Sequence of chain 46.A:
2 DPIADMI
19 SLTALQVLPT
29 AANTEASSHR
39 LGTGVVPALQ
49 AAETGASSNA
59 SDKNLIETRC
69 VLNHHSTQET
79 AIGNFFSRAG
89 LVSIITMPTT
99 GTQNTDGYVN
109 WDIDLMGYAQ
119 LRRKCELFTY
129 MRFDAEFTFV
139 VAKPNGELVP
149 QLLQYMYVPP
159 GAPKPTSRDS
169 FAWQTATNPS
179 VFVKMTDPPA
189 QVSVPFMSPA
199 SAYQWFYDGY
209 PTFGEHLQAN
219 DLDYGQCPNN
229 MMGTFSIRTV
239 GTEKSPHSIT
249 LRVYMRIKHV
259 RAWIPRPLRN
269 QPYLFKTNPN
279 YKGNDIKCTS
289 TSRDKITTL

Binding-site contacts:
Ligand atom NBD contacts residue TRP203 of chain 46.A at 3.6 Å.
Ligand atom OAW contacts residue MET195 of chain 46.A at 3.4 Å.
Ligand atom CAK contacts residue PHE135 of chain 46.A at 3.3 Å (hydrophobic).
Ligand atom NBC contacts residue ASN228 of chain 46.A at 3.7 Å.
Ligand atom CAI contacts residue PHE135 of chain 46.A at 3.5 Å (hydrophobic).
Ligand atom NAU contacts residue MET114 of chain 46.A at 3.9 Å.
Ligand atom CAA contacts residue VAL179 of chain 46.A at 3.5 Å (hydrophobic).
Ligand atom CAG contacts residue ASN228 of chain 46.A at 3.3 Å.
Ligand atom CAZ contacts residue ILE111 of chain 46.A at 3.9 Å (hydrophobic).
Ligand atom CAM contacts residue TYR155 of chain 46.A at 3.9 Å (hydrophobic).
Ligand atom CAN contacts residue PHE135 of chain 46.A at 3.8 Å (hydrophobic).
Ligand atom CAF contacts residue MET114 of chain 46.A at 3.1 Å (hydrophobic).
Ligand atom CAS contacts residue TYR201 of chain 46.A at 3.9 Å (hydrophobic).
Ligand atom CAE contacts residue GLN202 of chain 46.A at 3.6 Å.
Ligand atom CAS contacts residue TRP203 of chain 46.A at 3.4 Å (hydrophobic).
Ligand atom CAE contacts residue ASN228 of chain 46.A at 3.6 Å.
Ligand atom CAG contacts residue TRP203 of chain 46.A at 3.7 Å (hydrophobic).
Ligand atom CAG contacts residue GLN202 of chain 46.A at 3.5 Å.
Ligand atom CAH contacts residue MET114 of chain 46.A at 3.5 Å (hydrophobic).
Ligand atom OAC contacts residue LEU113 of chain 46.A at 3.4 Å (h-bond).
Ligand atom CAF contacts residue ASP112 of chain 46.A at 3.9 Å.
Ligand atom CAQ contacts residue LEU113 of chain 46.A at 3.6 Å (hydrophobic).
Ligand atom CAL contacts residue TYR155 of chain 46.A at 3.4 Å (hydrophobic).
Ligand atom CAX contacts residue ASN228 of chain 46.A at 3.8 Å.
Ligand atom CAO contacts residue MET230 of chain 46.A at 3.6 Å (hydrophobic).
Ligand atom CAP contacts residue LEU113 of chain 46.A at 3.6 Å (hydrophobic).
Ligand atom CAR contacts residue TYR201 of chain 46.A at 3.5 Å (hydrophobic).
Ligand atom CAA contacts residue PRO177 of chain 46.A at 3.2 Å (hydrophobic).
Ligand atom CAD contacts residue PHE137 of chain 46.A at 3.9 Å (hydrophobic).
Ligand atom CBB contacts residue LEU113 of chain 46.A at 3.7 Å (hydrophobic).
Ligand atom OAC contacts residue ASP112 of chain 46.A at 3.8 Å.
Ligand atom CAJ contacts residue TYR155 of chain 46.A at 3.5 Å (hydrophobic).
Ligand atom CAL contacts residue ILE111 of chain 46.A at 3.9 Å (hydrophobic).
Ligand atom NAT contacts residue TYR155 of chain 46.A at 3.9 Å.
Ligand atom NBD contacts residue ASN228 of chain 46.A at 3.7 Å.
Ligand atom CBA contacts residue ASN228 of chain 46.A at 3.7 Å.
Ligand atom CBA contacts residue TRP203 of chain 46.A at 3.8 Å (hydrophobic).
Ligand atom CAS contacts residue ASN228 of chain 46.A at 3.5 Å.
Ligand atom CAN contacts residue ILE111 of chain 46.A at 3.8 Å (hydrophobic).
Ligand atom CAR contacts residue ASN228 of chain 46.A at 3.7 Å.

Sequence of chain 46.C:
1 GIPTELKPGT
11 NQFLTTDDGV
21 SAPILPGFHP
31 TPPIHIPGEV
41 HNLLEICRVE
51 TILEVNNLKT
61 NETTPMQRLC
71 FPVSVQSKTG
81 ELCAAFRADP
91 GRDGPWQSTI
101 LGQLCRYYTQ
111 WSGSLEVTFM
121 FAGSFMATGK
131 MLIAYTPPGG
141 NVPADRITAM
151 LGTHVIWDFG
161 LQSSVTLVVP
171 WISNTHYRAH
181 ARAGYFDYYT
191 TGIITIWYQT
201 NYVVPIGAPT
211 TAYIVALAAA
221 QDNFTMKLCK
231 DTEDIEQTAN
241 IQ

Sequence of chain 47.C:
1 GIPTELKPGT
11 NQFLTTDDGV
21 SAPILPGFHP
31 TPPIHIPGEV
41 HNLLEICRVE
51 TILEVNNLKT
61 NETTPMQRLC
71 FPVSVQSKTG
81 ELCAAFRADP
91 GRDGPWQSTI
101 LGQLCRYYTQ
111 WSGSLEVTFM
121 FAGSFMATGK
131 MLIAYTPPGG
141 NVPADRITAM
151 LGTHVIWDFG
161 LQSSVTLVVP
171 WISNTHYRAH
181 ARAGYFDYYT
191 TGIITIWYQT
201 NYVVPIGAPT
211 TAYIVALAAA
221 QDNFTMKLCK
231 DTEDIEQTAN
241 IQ

This protein binds this small molecule.
Small molecule (SMILES): CCO/N=C/c1ccc(OCC[C@@H](C)CCN2CCN(c3ccncc3)C2=O)cc1